Binding-site contacts:
Ligand atom O3' contacts residue HIS409 of chain 1.XA at 4.4 Å.
Ligand atom C5 contacts residue PRO412 of chain 1.WA at 4.1 Å (hydrophobic).
Ligand atom O1P contacts residue PRO202 of chain 1.WA at 4.1 Å.
Ligand atom O3P contacts residue PRO202 of chain 1.WA at 4.1 Å.
Ligand atom N1 contacts residue VAL201 of chain 1.WA at 4.0 Å.
Ligand atom C2 contacts residue GLY420 of chain 1.WA at 3.8 Å.
Ligand atom O5' contacts residue PRO202 of chain 1.WA at 4.1 Å.
Ligand atom C2 contacts residue PRO202 of chain 1.WA at 4.0 Å (hydrophobic).
Ligand atom N7 contacts residue PRO202 of chain 1.WA at 4.2 Å.
Ligand atom N9 contacts residue PRO412 of chain 1.WA at 4.4 Å.
Ligand atom N9 contacts residue PRO202 of chain 1.WA at 4.3 Å.
Ligand atom C6 contacts residue VAL201 of chain 1.WA at 4.5 Å (hydrophobic).
Ligand atom C4 contacts residue PRO412 of chain 1.WA at 4.1 Å (hydrophobic).
Ligand atom N7 contacts residue HIS411 of chain 1.WA at 3.7 Å.
Ligand atom C5' contacts residue PRO202 of chain 1.WA at 4.2 Å (hydrophobic).
Ligand atom C4 contacts residue PRO202 of chain 1.WA at 4.0 Å (hydrophobic).
Ligand atom C2' contacts residue HIS411 of chain 1.WA at 4.3 Å.
Ligand atom C8 contacts residue HIS411 of chain 1.WA at 3.4 Å.
Ligand atom N3 contacts residue PRO412 of chain 1.WA at 4.0 Å.
Ligand atom C8 contacts residue PRO202 of chain 1.WA at 4.4 Å (hydrophobic).
Ligand atom N3 contacts residue PRO202 of chain 1.WA at 4.2 Å.
Ligand atom N6 contacts residue PRO412 of chain 1.WA at 3.6 Å.
Ligand atom C5 contacts residue PRO202 of chain 1.WA at 3.9 Å (hydrophobic).
Ligand atom N9 contacts residue HIS411 of chain 1.WA at 4.5 Å.
Ligand atom N7 contacts residue SER413 of chain 1.WA at 4.3 Å.
Ligand atom N1 contacts residue PRO412 of chain 1.WA at 3.7 Å.
Ligand atom N1 contacts residue PRO202 of chain 1.WA at 4.0 Å.
Ligand atom C6 contacts residue GLY420 of chain 1.WA at 4.3 Å.
Ligand atom C6 contacts residue SER413 of chain 1.WA at 4.4 Å.
Ligand atom N1 contacts residue GLY420 of chain 1.WA at 3.2 Å (h-bond).
Ligand atom C2 contacts residue PRO412 of chain 1.WA at 4.2 Å (hydrophobic).
Ligand atom P contacts residue PRO202 of chain 1.WA at 4.4 Å.
Ligand atom N6 contacts residue GLY420 of chain 1.WA at 3.6 Å.
Ligand atom C6 contacts residue PRO202 of chain 1.WA at 4.0 Å (hydrophobic).
Ligand atom N6 contacts residue VAL201 of chain 1.WA at 4.5 Å.
Ligand atom C6 contacts residue PRO412 of chain 1.WA at 3.6 Å (hydrophobic).
Ligand atom N6 contacts residue SER413 of chain 1.WA at 3.6 Å.
Ligand atom O4' contacts residue PRO202 of chain 1.WA at 4.4 Å.

A protein and the small-molecule ligand that binds it are described below.
Small molecule (SMILES): Nc1ncnc2c1ncn2[C@H]1C[C@H](O)[C@@H](COP(=O)(O)O)O1

Sequence of chain 1.XA:
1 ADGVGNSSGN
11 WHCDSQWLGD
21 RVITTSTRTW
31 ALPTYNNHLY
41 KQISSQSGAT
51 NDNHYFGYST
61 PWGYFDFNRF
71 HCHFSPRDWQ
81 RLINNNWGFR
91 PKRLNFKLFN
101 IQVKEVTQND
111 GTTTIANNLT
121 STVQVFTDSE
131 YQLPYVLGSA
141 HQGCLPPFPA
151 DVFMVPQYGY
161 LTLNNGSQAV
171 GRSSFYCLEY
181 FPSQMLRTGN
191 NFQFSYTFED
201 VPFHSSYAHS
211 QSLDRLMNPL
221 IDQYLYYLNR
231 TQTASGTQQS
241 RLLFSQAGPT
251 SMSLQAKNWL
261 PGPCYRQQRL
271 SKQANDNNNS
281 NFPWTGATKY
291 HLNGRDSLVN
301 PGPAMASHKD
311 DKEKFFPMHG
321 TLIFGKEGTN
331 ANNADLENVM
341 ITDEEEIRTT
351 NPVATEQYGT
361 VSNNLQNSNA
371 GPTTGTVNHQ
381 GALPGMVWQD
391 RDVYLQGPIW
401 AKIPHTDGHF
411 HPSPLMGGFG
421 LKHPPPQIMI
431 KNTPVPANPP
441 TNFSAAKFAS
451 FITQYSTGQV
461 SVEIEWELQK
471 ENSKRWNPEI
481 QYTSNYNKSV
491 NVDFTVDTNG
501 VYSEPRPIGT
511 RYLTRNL

Sequence of chain 1.WA:
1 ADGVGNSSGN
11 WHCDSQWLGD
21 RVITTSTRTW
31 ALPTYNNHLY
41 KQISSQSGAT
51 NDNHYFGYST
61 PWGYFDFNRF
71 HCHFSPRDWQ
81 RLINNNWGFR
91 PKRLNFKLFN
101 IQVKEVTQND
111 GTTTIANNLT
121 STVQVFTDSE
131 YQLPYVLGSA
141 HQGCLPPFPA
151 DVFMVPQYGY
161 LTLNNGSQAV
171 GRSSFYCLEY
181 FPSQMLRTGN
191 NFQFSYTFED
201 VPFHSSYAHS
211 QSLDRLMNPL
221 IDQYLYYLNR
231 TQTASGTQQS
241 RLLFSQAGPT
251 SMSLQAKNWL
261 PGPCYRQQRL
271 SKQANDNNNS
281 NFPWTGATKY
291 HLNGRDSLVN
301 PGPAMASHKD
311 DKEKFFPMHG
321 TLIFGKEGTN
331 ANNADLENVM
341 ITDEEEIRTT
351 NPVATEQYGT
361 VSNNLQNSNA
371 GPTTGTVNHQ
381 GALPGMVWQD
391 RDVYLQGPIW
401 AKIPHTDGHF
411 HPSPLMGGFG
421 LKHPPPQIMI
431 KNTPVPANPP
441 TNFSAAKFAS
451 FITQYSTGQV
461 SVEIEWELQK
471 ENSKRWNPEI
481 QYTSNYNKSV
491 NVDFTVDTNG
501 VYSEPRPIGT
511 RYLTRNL